This protein binds this small molecule.
Small molecule (SMILES): CC(=O)N[C@@H]1[C@@H](O)[C@H](O)[C@@H](CO)O[C@H]1O

Sequence of chain 2.C:
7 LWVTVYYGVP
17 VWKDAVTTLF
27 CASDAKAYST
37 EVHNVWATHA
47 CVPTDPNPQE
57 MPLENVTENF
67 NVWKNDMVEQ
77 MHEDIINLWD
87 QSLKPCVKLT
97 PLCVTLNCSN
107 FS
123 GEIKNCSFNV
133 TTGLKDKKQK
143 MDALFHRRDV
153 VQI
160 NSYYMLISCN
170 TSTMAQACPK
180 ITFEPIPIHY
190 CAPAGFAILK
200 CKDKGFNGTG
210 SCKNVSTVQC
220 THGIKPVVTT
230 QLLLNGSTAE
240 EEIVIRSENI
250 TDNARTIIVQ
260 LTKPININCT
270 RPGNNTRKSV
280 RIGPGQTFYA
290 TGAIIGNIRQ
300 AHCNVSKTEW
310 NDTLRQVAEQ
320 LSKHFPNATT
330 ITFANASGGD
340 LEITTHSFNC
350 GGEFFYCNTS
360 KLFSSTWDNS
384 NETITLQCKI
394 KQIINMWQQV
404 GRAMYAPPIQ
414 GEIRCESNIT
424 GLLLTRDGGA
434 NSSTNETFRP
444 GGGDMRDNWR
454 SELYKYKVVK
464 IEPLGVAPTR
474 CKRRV

Binding-site contacts:
Ligand atom C5 contacts residue ASN206 of chain 2.C at 3.7 Å.
Ligand atom C3 contacts residue THR208 of chain 2.C at 3.7 Å.
Ligand atom C1 contacts residue ASN206 of chain 2.C at 1.4 Å.
Ligand atom O5 contacts residue ASN206 of chain 2.C at 2.4 Å (h-bond).
Ligand atom C7 contacts residue SER246 of chain 2.C at 4.1 Å.
Ligand atom C2 contacts residue ASN206 of chain 2.C at 2.5 Å.
Ligand atom N2 contacts residue ASN206 of chain 2.C at 2.9 Å (h-bond).
Ligand atom C7 contacts residue THR208 of chain 2.C at 3.6 Å.
Ligand atom C1 contacts residue THR208 of chain 2.C at 3.9 Å.
Ligand atom N2 contacts residue THR208 of chain 2.C at 3.2 Å (h-bond).
Ligand atom O7 contacts residue ASN206 of chain 2.C at 3.7 Å.
Ligand atom C2 contacts residue THR208 of chain 2.C at 4.0 Å.
Ligand atom C5 contacts residue THR208 of chain 2.C at 4.5 Å.
Ligand atom C4 contacts residue ASN206 of chain 2.C at 4.2 Å.
Ligand atom O3 contacts residue THR208 of chain 2.C at 4.1 Å.
Ligand atom C8 contacts residue THR208 of chain 2.C at 3.2 Å.
Ligand atom O7 contacts residue SER246 of chain 2.C at 4.1 Å.
Ligand atom C7 contacts residue ASN206 of chain 2.C at 3.5 Å.
Ligand atom C8 contacts residue GLU247 of chain 2.C at 4.3 Å.
Ligand atom C8 contacts residue SER246 of chain 2.C at 3.2 Å.
Ligand atom C3 contacts residue ASN206 of chain 2.C at 3.8 Å.